Binding-site contacts:
Ligand atom N18 contacts residue CYS90 of chain 1.B at 3.1 Å (h-bond).
Ligand atom N9 contacts residue MET87 of chain 1.B at 3.4 Å.
Ligand atom C20 contacts residue LEU19 of chain 1.B at 3.7 Å (hydrophobic).
Ligand atom N9 contacts residue GLU88 of chain 1.B at 3.0 Å (salt-bridge).
Ligand atom C4 contacts residue LEU140 of chain 1.B at 3.8 Å (hydrophobic).
Ligand atom O8 contacts residue MET87 of chain 1.B at 3.7 Å.
Ligand atom C11 contacts residue VAL27 of chain 1.B at 3.7 Å (hydrophobic).
Ligand atom N10 contacts residue VAL27 of chain 1.B at 3.5 Å.
Ligand atom C14 contacts residue GLY20 of chain 1.B at 3.6 Å.
Ligand atom C23 contacts residue ASP97 of chain 1.B at 3.5 Å.
Ligand atom N9 contacts residue VAL71 of chain 1.B at 3.4 Å.
Ligand atom C22 contacts residue ASP97 of chain 1.B at 3.6 Å.
Ligand atom C20 contacts residue GLY93 of chain 1.B at 3.6 Å.
Ligand atom O30 contacts residue LEU19 of chain 1.B at 3.8 Å.
Ligand atom C31 contacts residue PHE89 of chain 1.B at 3.8 Å (hydrophobic).
Ligand atom N1 contacts residue CYS90 of chain 1.B at 3.3 Å (h-bond).
Ligand atom C25 contacts residue ASP97 of chain 1.B at 3.4 Å.
Ligand atom N9 contacts residue ALA40 of chain 1.B at 3.4 Å.
Ligand atom C6 contacts residue LEU140 of chain 1.B at 3.3 Å (hydrophobic).
Ligand atom C16 contacts residue VAL27 of chain 1.B at 3.7 Å (hydrophobic).
Ligand atom C15 contacts residue GLY20 of chain 1.B at 3.6 Å.
Ligand atom N26 contacts residue ASP97 of chain 1.B at 2.7 Å (salt-bridge).
Ligand atom N3 contacts residue LEU19 of chain 1.B at 3.7 Å.
Ligand atom C27 contacts residue LEU19 of chain 1.B at 3.5 Å (hydrophobic).
Ligand atom C13 contacts residue TYR24 of chain 1.B at 3.3 Å (hydrophobic).
Ligand atom C2 contacts residue CYS90 of chain 1.B at 3.8 Å (hydrophobic).
Ligand atom N1 contacts residue LEU140 of chain 1.B at 3.6 Å.
Ligand atom C19 contacts residue GLY93 of chain 1.B at 3.6 Å.
Ligand atom C27 contacts residue ASP97 of chain 1.B at 3.4 Å.
Ligand atom C29 contacts residue ASP97 of chain 1.B at 3.2 Å.
Ligand atom O30 contacts residue CYS90 of chain 1.B at 3.4 Å (h-bond).
Ligand atom C6 contacts residue GLU88 of chain 1.B at 3.6 Å.
Ligand atom C31 contacts residue GLY91 of chain 1.B at 3.2 Å.
Ligand atom C28 contacts residue LEU19 of chain 1.B at 3.7 Å (hydrophobic).
Ligand atom C28 contacts residue ASP97 of chain 1.B at 3.5 Å.
Ligand atom C5 contacts residue LEU140 of chain 1.B at 3.4 Å (hydrophobic).
Ligand atom BR17 contacts residue PHE152 of chain 1.B at 3.8 Å.
Ligand atom C6 contacts residue CYS90 of chain 1.B at 3.7 Å (hydrophobic).
Ligand atom C16 contacts residue LEU19 of chain 1.B at 3.8 Å (hydrophobic).
Ligand atom C14 contacts residue TYR24 of chain 1.B at 3.3 Å (hydrophobic).

Sequence of chain 1.B:
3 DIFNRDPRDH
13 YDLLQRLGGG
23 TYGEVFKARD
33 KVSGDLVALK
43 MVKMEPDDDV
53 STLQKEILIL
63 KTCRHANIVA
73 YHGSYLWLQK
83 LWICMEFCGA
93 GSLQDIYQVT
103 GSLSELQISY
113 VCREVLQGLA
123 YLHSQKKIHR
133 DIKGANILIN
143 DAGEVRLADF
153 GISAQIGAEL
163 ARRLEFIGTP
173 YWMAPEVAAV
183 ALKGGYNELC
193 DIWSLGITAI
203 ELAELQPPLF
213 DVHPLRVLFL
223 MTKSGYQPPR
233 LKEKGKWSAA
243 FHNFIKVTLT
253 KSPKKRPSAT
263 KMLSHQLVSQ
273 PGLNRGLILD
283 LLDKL

A protein and the small-molecule ligand that binds it are described below.
Small molecule (SMILES): COc1cc2c(cc1Nc1ncc(C(N)=O)c(Nc3ccccc3Br)n1)CN(C)CC2